Binding-site contacts:
Ligand atom C29 contacts residue PHE288 of chain 1.A at 3.8 Å (hydrophobic).
Ligand atom C18 contacts residue PHE288 of chain 1.A at 3.9 Å (hydrophobic).
Ligand atom C9 contacts residue LEU196 of chain 1.A at 4.0 Å (hydrophobic).
Ligand atom C18 contacts residue MET273 of chain 1.A at 3.4 Å (hydrophobic).
Ligand atom C15 contacts residue MET273 of chain 1.A at 3.6 Å (hydrophobic).
Ligand atom C24 contacts residue SER287 of chain 1.A at 3.6 Å.
Ligand atom C13 contacts residue MET273 of chain 1.A at 3.3 Å (hydrophobic).
Ligand atom C18 contacts residue TYR253 of chain 1.A at 3.7 Å (hydrophobic).
Ligand atom C1 contacts residue PHE288 of chain 1.A at 3.9 Å (hydrophobic).
Ligand atom C6 contacts residue PHE256 of chain 1.A at 4.0 Å (hydrophobic).
Ligand atom O25 contacts residue GLN238 of chain 1.A at 2.8 Å (h-bond).
Ligand atom C28 contacts residue TYR253 of chain 1.A at 3.7 Å (hydrophobic).
Ligand atom C26 contacts residue PHE288 of chain 1.A at 3.7 Å (hydrophobic).
Ligand atom C11 contacts residue GLN238 of chain 1.A at 3.5 Å.
Ligand atom C17 contacts residue PHE288 of chain 1.A at 3.5 Å (hydrophobic).
Ligand atom C24 contacts residue LEU284 of chain 1.A at 3.6 Å (hydrophobic).
Ligand atom C9 contacts residue PHE288 of chain 1.A at 3.8 Å (hydrophobic).
Ligand atom N19 contacts residue MET273 of chain 1.A at 3.6 Å.
Ligand atom O31 contacts residue PHE288 of chain 1.A at 3.6 Å.
Ligand atom O25 contacts residue LEU235 of chain 1.A at 3.7 Å.
Ligand atom C16 contacts residue PHE288 of chain 1.A at 3.6 Å (hydrophobic).
Ligand atom O25 contacts residue TYR81 of chain 1.A at 3.9 Å.
Ligand atom N27 contacts residue GLN285 of chain 1.A at 2.9 Å (h-bond).
Ligand atom C28 contacts residue GLN285 of chain 1.A at 3.8 Å.
Ligand atom N27 contacts residue TYR253 of chain 1.A at 3.9 Å.
Ligand atom C9 contacts residue LEU235 of chain 1.A at 3.3 Å (hydrophobic).
Ligand atom O25 contacts residue ILE248 of chain 1.A at 3.9 Å.
Ligand atom C12 contacts residue PHE288 of chain 1.A at 3.8 Å (hydrophobic).
Ligand atom C20 contacts residue MET273 of chain 1.A at 3.3 Å (hydrophobic).
Ligand atom C17 contacts residue MET273 of chain 1.A at 3.6 Å (hydrophobic).
Ligand atom C10 contacts residue TYR81 of chain 1.A at 3.5 Å (hydrophobic).
Ligand atom O31 contacts residue GLN238 of chain 1.A at 3.5 Å (h-bond).
Ligand atom C28 contacts residue PHE256 of chain 1.A at 3.8 Å (hydrophobic).
Ligand atom O31 contacts residue GLN285 of chain 1.A at 2.9 Å (h-bond).
Ligand atom C26 contacts residue GLN285 of chain 1.A at 3.7 Å.
Ligand atom C16 contacts residue MET273 of chain 1.A at 3.8 Å (hydrophobic).
Ligand atom O25 contacts residue ASP237 of chain 1.A at 3.5 Å.
Ligand atom N30 contacts residue PHE288 of chain 1.A at 3.7 Å.
Ligand atom C14 contacts residue MET273 of chain 1.A at 3.4 Å (hydrophobic).
Ligand atom N27 contacts residue ILE252 of chain 1.A at 3.9 Å.

A small-molecule ligand and the protein it binds are described below.
Small molecule (SMILES): CCC(C)(C)c1nn(CCO)c2c1N=C(c1ccc(-n3ccnc3C)cc1)CNC2=O

Sequence of chain 1.A:
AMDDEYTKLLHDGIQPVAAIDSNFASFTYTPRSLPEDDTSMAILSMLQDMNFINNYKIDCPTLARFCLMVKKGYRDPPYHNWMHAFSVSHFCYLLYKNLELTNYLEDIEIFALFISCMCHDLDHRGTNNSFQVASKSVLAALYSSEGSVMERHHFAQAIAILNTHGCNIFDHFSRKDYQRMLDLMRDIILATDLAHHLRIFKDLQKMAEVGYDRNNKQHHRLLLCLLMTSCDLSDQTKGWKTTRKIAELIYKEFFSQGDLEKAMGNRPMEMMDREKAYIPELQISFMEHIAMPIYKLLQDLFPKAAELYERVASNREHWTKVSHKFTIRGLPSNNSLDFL